Sequence of chain 2.A:
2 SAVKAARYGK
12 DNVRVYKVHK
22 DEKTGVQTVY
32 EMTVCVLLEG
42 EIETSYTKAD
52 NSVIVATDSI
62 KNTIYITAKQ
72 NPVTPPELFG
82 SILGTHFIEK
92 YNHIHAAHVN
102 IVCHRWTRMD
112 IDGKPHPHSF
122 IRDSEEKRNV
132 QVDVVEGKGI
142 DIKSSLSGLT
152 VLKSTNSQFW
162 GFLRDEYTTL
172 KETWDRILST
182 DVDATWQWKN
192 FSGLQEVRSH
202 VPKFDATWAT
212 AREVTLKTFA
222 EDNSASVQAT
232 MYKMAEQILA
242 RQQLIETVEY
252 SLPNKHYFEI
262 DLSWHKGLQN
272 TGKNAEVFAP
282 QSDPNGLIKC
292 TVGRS

Sequence of chain 1.A:
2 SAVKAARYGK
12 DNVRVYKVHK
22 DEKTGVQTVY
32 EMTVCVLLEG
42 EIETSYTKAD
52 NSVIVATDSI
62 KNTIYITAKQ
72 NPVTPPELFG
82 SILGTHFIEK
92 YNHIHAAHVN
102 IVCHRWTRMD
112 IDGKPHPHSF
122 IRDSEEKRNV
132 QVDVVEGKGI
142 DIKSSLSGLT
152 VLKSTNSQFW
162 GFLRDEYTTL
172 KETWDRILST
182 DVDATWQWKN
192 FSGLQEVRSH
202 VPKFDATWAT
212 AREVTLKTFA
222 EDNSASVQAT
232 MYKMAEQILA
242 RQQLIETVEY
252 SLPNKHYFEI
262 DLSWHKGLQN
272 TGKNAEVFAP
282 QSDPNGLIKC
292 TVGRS

Binding-site contacts:
Ligand atom C2 contacts residue ASN255 of chain 1.A at 3.8 Å.
Ligand atom C5 contacts residue PHE160 of chain 1.A at 3.4 Å (hydrophobic).
Ligand atom N7 contacts residue PHE160 of chain 1.A at 3.6 Å.
Ligand atom C2 contacts residue VAL228 of chain 1.A at 4.0 Å (hydrophobic).
Ligand atom N7 contacts residue ALA57 of chain 2.A at 3.5 Å.
Ligand atom C4 contacts residue ASN255 of chain 1.A at 3.8 Å.
Ligand atom C4 contacts residue PHE160 of chain 1.A at 3.4 Å (hydrophobic).
Ligand atom C2 contacts residue PHE160 of chain 1.A at 3.7 Å (hydrophobic).
Ligand atom C2 contacts residue GLN229 of chain 1.A at 3.9 Å.
Ligand atom O6 contacts residue ILE55 of chain 2.A at 3.5 Å.
Ligand atom N8 contacts residue LEU171 of chain 1.A at 3.8 Å.
Ligand atom N1 contacts residue PHE160 of chain 1.A at 3.7 Å.
Ligand atom N9 contacts residue ARG177 of chain 1.A at 4.0 Å.
Ligand atom O2 contacts residue GLN229 of chain 1.A at 3.8 Å.
Ligand atom O2 contacts residue VAL228 of chain 1.A at 2.9 Å (h-bond).
Ligand atom O6 contacts residue TYR9 of chain 2.A at 3.8 Å.
Ligand atom N3 contacts residue PHE160 of chain 1.A at 3.8 Å.
Ligand atom O6 contacts residue THR58 of chain 2.A at 3.9 Å.
Ligand atom C5 contacts residue THR58 of chain 2.A at 3.9 Å.
Ligand atom C4 contacts residue ARG177 of chain 1.A at 3.7 Å.
Ligand atom N8 contacts residue THR58 of chain 2.A at 3.2 Å (h-bond).
Ligand atom O6 contacts residue GLN229 of chain 1.A at 2.9 Å (h-bond).
Ligand atom C6 contacts residue PHE160 of chain 1.A at 3.6 Å (hydrophobic).
Ligand atom N8 contacts residue PHE160 of chain 1.A at 3.6 Å.
Ligand atom O2 contacts residue SER227 of chain 1.A at 3.6 Å.
Ligand atom C6 contacts residue GLN229 of chain 1.A at 3.7 Å.
Ligand atom N8 contacts residue ALA57 of chain 2.A at 3.7 Å.
Ligand atom O6 contacts residue PHE160 of chain 1.A at 4.1 Å.
Ligand atom N9 contacts residue PHE160 of chain 1.A at 3.5 Å.
Ligand atom O2 contacts residue ARG177 of chain 1.A at 2.8 Å (salt-bridge).
Ligand atom N3 contacts residue ARG177 of chain 1.A at 3.0 Å (salt-bridge).
Ligand atom N1 contacts residue GLN229 of chain 1.A at 2.9 Å (h-bond).
Ligand atom N9 contacts residue LEU171 of chain 1.A at 4.0 Å.
Ligand atom O2 contacts residue PHE160 of chain 1.A at 4.0 Å.
Ligand atom O2 contacts residue ASN255 of chain 1.A at 4.0 Å.
Ligand atom N7 contacts residue THR58 of chain 2.A at 2.8 Å (h-bond).
Ligand atom N9 contacts residue THR58 of chain 2.A at 4.0 Å.
Ligand atom N8 contacts residue ASP59 of chain 2.A at 3.8 Å.
Ligand atom C2 contacts residue ARG177 of chain 1.A at 3.5 Å.
Ligand atom N3 contacts residue ASN255 of chain 1.A at 3.3 Å (h-bond).

The small molecule below binds the protein below.
Small molecule (SMILES): O=c1[nH]c(=O)c2nn[nH]c2[nH]1